Binding-site contacts:
Ligand atom CAD contacts residue VAL63 of chain 1.A at 4.0 Å (hydrophobic).
Ligand atom NAC contacts residue THR70 of chain 1.A at 4.5 Å.
Ligand atom CAD contacts residue ASN62 of chain 1.A at 3.2 Å.
Ligand atom CAA contacts residue ALA64 of chain 1.A at 3.6 Å (hydrophobic).
Ligand atom OAE contacts residue THR70 of chain 1.A at 3.9 Å.
Ligand atom CAA contacts residue VAL63 of chain 1.A at 3.6 Å (hydrophobic).
Ligand atom CAA contacts residue THR70 of chain 1.A at 3.8 Å.
Ligand atom NAC contacts residue ASN62 of chain 1.A at 3.5 Å (h-bond).
Ligand atom CAA contacts residue ASN62 of chain 1.A at 4.1 Å.
Ligand atom OAE contacts residue ASN62 of chain 1.A at 2.9 Å (h-bond).

A small-molecule ligand and the protein it binds are described below.
Small molecule (SMILES): C[N+](C)(C)[O-]

Sequence of chain 1.A:
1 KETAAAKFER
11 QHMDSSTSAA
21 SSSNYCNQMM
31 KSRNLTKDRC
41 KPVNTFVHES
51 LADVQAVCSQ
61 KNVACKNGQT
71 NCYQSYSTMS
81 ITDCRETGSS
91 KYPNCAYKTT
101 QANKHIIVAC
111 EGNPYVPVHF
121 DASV